Sequence of chain 1.E:
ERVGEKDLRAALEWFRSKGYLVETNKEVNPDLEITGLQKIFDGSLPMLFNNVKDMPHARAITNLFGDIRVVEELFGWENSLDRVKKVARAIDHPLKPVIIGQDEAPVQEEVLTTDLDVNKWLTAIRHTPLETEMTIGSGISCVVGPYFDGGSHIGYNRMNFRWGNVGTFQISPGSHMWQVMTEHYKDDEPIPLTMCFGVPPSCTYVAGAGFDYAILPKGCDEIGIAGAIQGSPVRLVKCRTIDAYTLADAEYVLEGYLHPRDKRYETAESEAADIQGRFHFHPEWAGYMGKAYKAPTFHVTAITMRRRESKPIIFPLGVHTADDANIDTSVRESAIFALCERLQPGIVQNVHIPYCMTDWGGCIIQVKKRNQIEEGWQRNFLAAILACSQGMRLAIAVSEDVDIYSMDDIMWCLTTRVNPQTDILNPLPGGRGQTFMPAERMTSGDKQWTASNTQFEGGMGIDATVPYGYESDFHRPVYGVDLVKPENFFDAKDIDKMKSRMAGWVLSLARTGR

Binding-site contacts:
Ligand atom C5 contacts residue BYC1 of chain 1.EA at 3.5 Å.
Ligand atom O9 contacts residue HIS176 of chain 1.E at 3.1 Å (h-bond).
Ligand atom O9 contacts residue FE1 of chain 1.GA at 2.0 Å.
Ligand atom C15 contacts residue ASP324 of chain 1.E at 3.5 Å.
Ligand atom C14 contacts residue ASP324 of chain 1.E at 3.2 Å.
Ligand atom O5 contacts residue ALA209 of chain 1.E at 2.5 Å (h-bond).
Ligand atom O4 contacts residue TYR156 of chain 1.E at 3.3 Å (h-bond).
Ligand atom N1 contacts residue GLN170 of chain 1.E at 2.8 Å (h-bond).
Ligand atom C1 contacts residue SER172 of chain 1.E at 3.1 Å.
Ligand atom O8 contacts residue HIS176 of chain 1.E at 2.9 Å (h-bond).
Ligand atom C20 contacts residue ALA209 of chain 1.E at 3.3 Å (hydrophobic).
Ligand atom N2 contacts residue TYR156 of chain 1.E at 3.3 Å (h-bond).
Ligand atom N2 contacts residue SER172 of chain 1.E at 3.4 Å (h-bond).
Ligand atom N3 contacts residue BYC1 of chain 1.EA at 3.4 Å.
Ligand atom C14 contacts residue ASP328 of chain 1.E at 3.3 Å.
Ligand atom P1 contacts residue FE1 of chain 1.GA at 3.3 Å.
Ligand atom O5 contacts residue ALA207 of chain 1.E at 2.8 Å (h-bond).
Ligand atom O7 contacts residue ALA209 of chain 1.E at 2.9 Å (h-bond).
Ligand atom O3 contacts residue GLN170 of chain 1.E at 3.4 Å.
Ligand atom O8 contacts residue TYR213 of chain 1.E at 3.2 Å (h-bond).
Ligand atom N2 contacts residue BYC1 of chain 1.EA at 3.5 Å (h-bond).
Ligand atom N4 contacts residue BYC1 of chain 1.EA at 3.3 Å.
Ligand atom O10 contacts residue TYR213 of chain 1.E at 2.6 Å (h-bond).
Ligand atom C10 contacts residue BYC1 of chain 1.EA at 3.5 Å.
Ligand atom C3 contacts residue BYC1 of chain 1.EA at 3.5 Å.
Ligand atom O9 contacts residue GLU222 of chain 1.E at 3.1 Å (salt-bridge).
Ligand atom O4 contacts residue ALA207 of chain 1.E at 2.9 Å (h-bond).
Ligand atom C1 contacts residue TYR156 of chain 1.E at 3.4 Å (hydrophobic).
Ligand atom C6 contacts residue TYR156 of chain 1.E at 3.5 Å (hydrophobic).
Ligand atom O6 contacts residue TYR156 of chain 1.E at 3.5 Å (h-bond).
Ligand atom O1 contacts residue SER172 of chain 1.E at 2.6 Å (h-bond).
Ligand atom O9 contacts residue HIS153 of chain 1.E at 3.0 Å (h-bond).
Ligand atom O3 contacts residue ARG158 of chain 1.E at 2.8 Å (salt-bridge).
Ligand atom P1 contacts residue TYR213 of chain 1.E at 3.5 Å.
Ligand atom O9 contacts residue K1 of chain 1.JA at 2.9 Å.
Ligand atom C4 contacts residue TYR156 of chain 1.E at 3.4 Å (hydrophobic).
Ligand atom O10 contacts residue GLY210 of chain 1.E at 3.3 Å.
Ligand atom C6 contacts residue BYC1 of chain 1.EA at 3.4 Å.
Ligand atom C11 contacts residue BYC1 of chain 1.EA at 3.2 Å.
Ligand atom C9 contacts residue ASP324 of chain 1.E at 3.4 Å.

This small molecule binds to this protein.
Small molecule (SMILES): Cc1cc2c3c(c1C)C(C)(C)C[C@@H](O)N3c1c(nc(O)[nH]c1=O)N2C[C@H](O)[C@H](O)[C@H](O)COP(=O)(O)O